Sequence of chain 1.J:
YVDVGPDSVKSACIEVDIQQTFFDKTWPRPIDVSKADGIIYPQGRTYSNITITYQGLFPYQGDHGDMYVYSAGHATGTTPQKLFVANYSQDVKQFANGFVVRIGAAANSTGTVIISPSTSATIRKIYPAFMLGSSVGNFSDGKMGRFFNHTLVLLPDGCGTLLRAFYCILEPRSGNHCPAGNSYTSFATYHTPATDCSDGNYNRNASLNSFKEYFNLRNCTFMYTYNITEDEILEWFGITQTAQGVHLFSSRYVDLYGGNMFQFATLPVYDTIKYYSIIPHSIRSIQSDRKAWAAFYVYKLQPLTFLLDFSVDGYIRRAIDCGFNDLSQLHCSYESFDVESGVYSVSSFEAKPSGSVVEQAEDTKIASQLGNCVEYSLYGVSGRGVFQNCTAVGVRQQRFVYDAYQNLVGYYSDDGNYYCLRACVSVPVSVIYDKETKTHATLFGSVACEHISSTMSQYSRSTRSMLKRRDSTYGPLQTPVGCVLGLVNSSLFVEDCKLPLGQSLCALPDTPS

The protein below binds the small molecule below.
Small molecule (SMILES): CC(=O)N[C@@H]1[C@@H](O)[C@H](O)[C@@H](CO)O[C@H]1O

Binding-site contacts:
Ligand atom O5 contacts residue ASN619 of chain 1.J at 2.4 Å (h-bond).
Ligand atom C8 contacts residue ASN647 of chain 1.J at 4.2 Å.
Ligand atom C7 contacts residue ASN619 of chain 1.J at 3.2 Å.
Ligand atom N2 contacts residue ASN647 of chain 1.J at 3.9 Å.
Ligand atom O6 contacts residue CYS620 of chain 1.J at 4.2 Å.
Ligand atom C1 contacts residue ASN619 of chain 1.J at 1.4 Å.
Ligand atom N2 contacts residue ASN619 of chain 1.J at 2.8 Å (h-bond).
Ligand atom C2 contacts residue ASN619 of chain 1.J at 2.4 Å.
Ligand atom O6 contacts residue THR621 of chain 1.J at 4.1 Å.
Ligand atom C5 contacts residue ASN619 of chain 1.J at 3.7 Å.
Ligand atom C4 contacts residue ASN619 of chain 1.J at 4.2 Å.
Ligand atom O7 contacts residue ASN619 of chain 1.J at 3.2 Å (h-bond).
Ligand atom C8 contacts residue ASN619 of chain 1.J at 4.4 Å.
Ligand atom C3 contacts residue ASN647 of chain 1.J at 4.3 Å.
Ligand atom C3 contacts residue ASN619 of chain 1.J at 3.8 Å.